Binding-site contacts:
Ligand atom C17 contacts residue GLN291 of chain 1.A at 3.6 Å.
Ligand atom C25 contacts residue TYR81 of chain 1.A at 3.7 Å (hydrophobic).
Ligand atom C17 contacts residue SER290 of chain 1.A at 3.9 Å.
Ligand atom C22 contacts residue TYR81 of chain 1.A at 3.4 Å (hydrophobic).
Ligand atom N20 contacts residue PHE294 of chain 1.A at 3.4 Å.
Ligand atom C13 contacts residue ILE258 of chain 1.A at 3.9 Å (hydrophobic).
Ligand atom C18 contacts residue MET279 of chain 1.A at 3.9 Å (hydrophobic).
Ligand atom O16 contacts residue PHE294 of chain 1.A at 3.8 Å.
Ligand atom C15 contacts residue PHE294 of chain 1.A at 3.8 Å (hydrophobic).
Ligand atom C13 contacts residue PHE294 of chain 1.A at 3.3 Å (hydrophobic).
Ligand atom C24 contacts residue PHE294 of chain 1.A at 3.9 Å (hydrophobic).
Ligand atom C5 contacts residue PHE294 of chain 1.A at 3.7 Å (hydrophobic).
Ligand atom C18 contacts residue GLN291 of chain 1.A at 3.3 Å.
Ligand atom C21 contacts residue LEU241 of chain 1.A at 3.8 Å (hydrophobic).
Ligand atom C17 contacts residue MET279 of chain 1.A at 3.7 Å (hydrophobic).
Ligand atom N20 contacts residue ILE258 of chain 1.A at 3.5 Å.
Ligand atom O19 contacts residue GLN291 of chain 1.A at 3.6 Å.
Ligand atom C27 contacts residue THR255 of chain 1.A at 3.5 Å.
Ligand atom C28 contacts residue PRO244 of chain 1.A at 3.5 Å (hydrophobic).
Ligand atom C23 contacts residue ASN243 of chain 1.A at 3.5 Å.
Ligand atom C21 contacts residue ILE258 of chain 1.A at 3.9 Å (hydrophobic).
Ligand atom O16 contacts residue MET279 of chain 1.A at 3.8 Å.
Ligand atom O19 contacts residue PHE294 of chain 1.A at 3.6 Å.
Ligand atom C24 contacts residue PRO244 of chain 1.A at 3.7 Å (hydrophobic).
Ligand atom C25 contacts residue ASN243 of chain 1.A at 3.0 Å.
Ligand atom C27 contacts residue GLN291 of chain 1.A at 3.3 Å.
Ligand atom C14 contacts residue PHE294 of chain 1.A at 3.5 Å (hydrophobic).
Ligand atom C28 contacts residue TYR251 of chain 1.A at 3.6 Å (hydrophobic).
Ligand atom C26 contacts residue THR255 of chain 1.A at 3.9 Å.
Ligand atom C22 contacts residue ASN243 of chain 1.A at 3.7 Å.
Ligand atom C28 contacts residue GLN291 of chain 1.A at 3.1 Å.
Ligand atom S12 contacts residue PHE294 of chain 1.A at 3.7 Å.
Ligand atom O29 contacts residue PO41 of chain 1.V at 3.7 Å.
Ligand atom O29 contacts residue LEU241 of chain 1.A at 3.4 Å.
Ligand atom C26 contacts residue TRP254 of chain 1.A at 3.9 Å (hydrophobic).
Ligand atom C27 contacts residue TYR251 of chain 1.A at 3.4 Å (hydrophobic).
Ligand atom C18 contacts residue MET259 of chain 1.A at 3.5 Å (hydrophobic).
Ligand atom C26 contacts residue ILE258 of chain 1.A at 3.7 Å (hydrophobic).
Ligand atom C26 contacts residue ASN243 of chain 1.A at 3.7 Å.
Ligand atom O8 contacts residue MET195 of chain 1.A at 3.9 Å.

This protein binds this small molecule.
Small molecule (SMILES): C=CNC(=O)N1CCc2c(sc(NC(=O)Cc3ccccc3)c2C(=O)OC=C)C1

Sequence of chain 1.A:
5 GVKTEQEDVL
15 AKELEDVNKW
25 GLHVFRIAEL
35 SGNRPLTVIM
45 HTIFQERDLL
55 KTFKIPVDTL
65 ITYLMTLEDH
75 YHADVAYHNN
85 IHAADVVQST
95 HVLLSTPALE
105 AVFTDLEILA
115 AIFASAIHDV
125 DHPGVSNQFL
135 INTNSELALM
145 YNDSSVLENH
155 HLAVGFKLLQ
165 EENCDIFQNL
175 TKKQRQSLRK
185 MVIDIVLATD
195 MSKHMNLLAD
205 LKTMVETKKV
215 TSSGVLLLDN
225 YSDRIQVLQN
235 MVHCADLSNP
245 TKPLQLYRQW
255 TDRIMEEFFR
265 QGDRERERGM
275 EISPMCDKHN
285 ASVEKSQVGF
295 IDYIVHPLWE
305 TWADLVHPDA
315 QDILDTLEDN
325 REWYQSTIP